This protein binds this small molecule.
Small molecule (SMILES): CNCCCOc1cc(F)c(-c2c(Cl)nc3ncnn3c2N[C@@H](C)C(F)(F)F)c(F)c1

Binding-site contacts:
Ligand atom F27 contacts residue TYR222 of chain 1.B at 3.1 Å.
Ligand atom O19 contacts residue TYR208 of chain 1.B at 3.6 Å.
Ligand atom C22 contacts residue ASP209 of chain 1.B at 3.5 Å.
Ligand atom F30 contacts residue PRO325 of chain 1.C at 3.1 Å.
Ligand atom F16 contacts residue PRO325 of chain 1.C at 3.4 Å.
Ligand atom F29 contacts residue VAL353 of chain 1.C at 3.5 Å.
Ligand atom C24 contacts residue ASP209 of chain 1.B at 3.4 Å.
Ligand atom N03 contacts residue TYR222 of chain 1.B at 3.5 Å (h-bond).
Ligand atom N08 contacts residue TYR222 of chain 1.B at 3.1 Å (h-bond).
Ligand atom CL7 contacts residue TYR222 of chain 1.B at 3.6 Å.
Ligand atom N10 contacts residue TYR222 of chain 1.B at 3.2 Å.
Ligand atom CL7 contacts residue PRO220 of chain 1.B at 3.3 Å.
Ligand atom F16 contacts residue ASN329 of chain 1.C at 3.5 Å.
Ligand atom N12 contacts residue TYR222 of chain 1.B at 3.3 Å.
Ligand atom C15 contacts residue ASN329 of chain 1.C at 3.6 Å.
Ligand atom F29 contacts residue VAL328 of chain 1.C at 3.3 Å.
Ligand atom CL7 contacts residue THR221 of chain 1.B at 3.4 Å.
Ligand atom N10 contacts residue PRO325 of chain 1.C at 3.5 Å.
Ligand atom CL7 contacts residue LEU225 of chain 1.B at 3.7 Å.
Ligand atom C09 contacts residue PRO325 of chain 1.C at 3.5 Å (hydrophobic).
Ligand atom C21 contacts residue TYR208 of chain 1.B at 3.5 Å (hydrophobic).
Ligand atom N23 contacts residue ASP209 of chain 1.B at 3.1 Å (salt-bridge).
Ligand atom C17 contacts residue TYR208 of chain 1.B at 3.5 Å (hydrophobic).
Ligand atom N13 contacts residue TYR222 of chain 1.B at 3.3 Å.
Ligand atom C09 contacts residue TYR222 of chain 1.B at 3.4 Å (hydrophobic).
Ligand atom C18 contacts residue TYR208 of chain 1.B at 3.6 Å (hydrophobic).
Ligand atom F31 contacts residue ASN329 of chain 1.C at 3.2 Å.
Ligand atom C21 contacts residue ASP209 of chain 1.B at 3.3 Å.
Ligand atom C02 contacts residue ASP177 of chain 1.B at 3.7 Å.
Ligand atom C24 contacts residue ARG213 of chain 1.B at 3.6 Å.
Ligand atom C25 contacts residue ASN204 of chain 1.B at 3.6 Å.
Ligand atom N13 contacts residue PRO325 of chain 1.C at 3.5 Å.
Ligand atom F27 contacts residue ASN204 of chain 1.B at 3.4 Å.
Ligand atom C11 contacts residue TYR222 of chain 1.B at 3.3 Å (hydrophobic).
Ligand atom C20 contacts residue TYR208 of chain 1.B at 3.4 Å (hydrophobic).
Ligand atom C04 contacts residue TYR222 of chain 1.B at 3.5 Å (hydrophobic).
Ligand atom N08 contacts residue THR221 of chain 1.B at 3.7 Å.
Ligand atom C17 contacts residue ASN329 of chain 1.C at 3.2 Å.
Ligand atom C18 contacts residue ASN329 of chain 1.C at 3.7 Å.
Ligand atom F27 contacts residue LEU225 of chain 1.B at 3.1 Å.

Sequence of chain 1.C:
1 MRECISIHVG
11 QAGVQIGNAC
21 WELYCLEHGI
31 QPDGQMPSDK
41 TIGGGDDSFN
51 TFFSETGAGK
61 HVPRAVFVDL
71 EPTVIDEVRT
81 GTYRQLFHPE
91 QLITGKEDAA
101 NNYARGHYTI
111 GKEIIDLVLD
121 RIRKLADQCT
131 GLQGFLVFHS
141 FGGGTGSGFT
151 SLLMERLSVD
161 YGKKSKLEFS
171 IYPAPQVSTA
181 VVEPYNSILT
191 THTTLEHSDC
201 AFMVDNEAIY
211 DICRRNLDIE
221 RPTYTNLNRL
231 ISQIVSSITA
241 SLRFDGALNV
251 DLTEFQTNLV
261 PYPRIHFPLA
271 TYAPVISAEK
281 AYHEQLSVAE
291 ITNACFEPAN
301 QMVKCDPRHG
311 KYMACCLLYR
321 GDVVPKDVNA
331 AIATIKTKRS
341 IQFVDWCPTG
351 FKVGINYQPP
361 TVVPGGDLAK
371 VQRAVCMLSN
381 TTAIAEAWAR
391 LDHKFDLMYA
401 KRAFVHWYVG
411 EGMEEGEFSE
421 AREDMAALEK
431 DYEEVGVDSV

Sequence of chain 1.B:
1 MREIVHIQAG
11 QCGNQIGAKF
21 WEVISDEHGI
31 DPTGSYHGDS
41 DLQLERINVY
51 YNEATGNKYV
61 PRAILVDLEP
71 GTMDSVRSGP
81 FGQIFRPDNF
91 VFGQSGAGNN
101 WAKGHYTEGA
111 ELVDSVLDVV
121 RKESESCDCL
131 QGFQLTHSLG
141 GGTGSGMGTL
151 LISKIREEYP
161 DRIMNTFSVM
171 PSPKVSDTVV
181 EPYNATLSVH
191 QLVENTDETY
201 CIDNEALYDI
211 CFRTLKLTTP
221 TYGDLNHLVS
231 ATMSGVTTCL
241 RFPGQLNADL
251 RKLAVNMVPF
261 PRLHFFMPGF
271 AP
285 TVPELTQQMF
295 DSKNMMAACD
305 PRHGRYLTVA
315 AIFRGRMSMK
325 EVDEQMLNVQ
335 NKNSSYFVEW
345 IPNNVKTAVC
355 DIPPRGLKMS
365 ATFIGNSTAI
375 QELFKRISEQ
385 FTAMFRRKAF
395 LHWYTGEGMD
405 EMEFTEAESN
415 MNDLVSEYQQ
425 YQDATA